Sequence of chain 2.B:
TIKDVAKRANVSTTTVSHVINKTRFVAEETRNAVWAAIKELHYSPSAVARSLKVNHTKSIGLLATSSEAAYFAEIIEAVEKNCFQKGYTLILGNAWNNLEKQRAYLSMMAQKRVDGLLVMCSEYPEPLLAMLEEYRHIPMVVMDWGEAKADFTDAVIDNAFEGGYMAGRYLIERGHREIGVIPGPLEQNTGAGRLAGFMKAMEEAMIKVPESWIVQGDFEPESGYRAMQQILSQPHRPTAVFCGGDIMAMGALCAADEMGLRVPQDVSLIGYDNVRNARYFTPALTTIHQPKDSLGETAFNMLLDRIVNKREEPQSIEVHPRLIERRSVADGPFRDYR

A small-molecule ligand and the protein it binds are described below.
Small molecule (SMILES): O=c1[nH]cnc2nc[nH]c12

Binding-site contacts:
Ligand atom N1 contacts residue PHE220 of chain 2.B at 3.4 Å.
Ligand atom C5 contacts residue PHE220 of chain 2.B at 3.4 Å (hydrophobic).
Ligand atom N1 contacts residue PHE73 of chain 2.B at 3.7 Å.
Ligand atom N3 contacts residue ASP274 of chain 2.B at 3.8 Å.
Ligand atom N7 contacts residue PHE220 of chain 2.B at 3.4 Å.
Ligand atom N3 contacts residue TYR72 of chain 2.B at 3.3 Å.
Ligand atom C6 contacts residue THR191 of chain 2.B at 4.3 Å.
Ligand atom N9 contacts residue ARG195 of chain 2.B at 3.8 Å.
Ligand atom N7 contacts residue GLN189 of chain 2.B at 4.4 Å.
Ligand atom N7 contacts residue THR191 of chain 2.B at 2.8 Å (h-bond).
Ligand atom O6 contacts residue THR191 of chain 2.B at 4.1 Å.
Ligand atom C8 contacts residue THR191 of chain 2.B at 3.5 Å.
Ligand atom N9 contacts residue PHE220 of chain 2.B at 3.5 Å.
Ligand atom N9 contacts residue TYR72 of chain 2.B at 3.2 Å.
Ligand atom O6 contacts residue PHE73 of chain 2.B at 3.5 Å.
Ligand atom C4 contacts residue TYR72 of chain 2.B at 3.1 Å (hydrophobic).
Ligand atom C6 contacts residue GLN189 of chain 2.B at 3.8 Å.
Ligand atom C8 contacts residue ARG195 of chain 2.B at 3.4 Å.
Ligand atom C6 contacts residue PHE220 of chain 2.B at 3.4 Å (hydrophobic).
Ligand atom C2 contacts residue PHE220 of chain 2.B at 3.4 Å (hydrophobic).
Ligand atom C8 contacts residue ASP274 of chain 2.B at 3.6 Å.
Ligand atom C2 contacts residue PHE73 of chain 2.B at 4.4 Å (hydrophobic).
Ligand atom C5 contacts residue TYR72 of chain 2.B at 3.2 Å (hydrophobic).
Ligand atom C5 contacts residue GLN189 of chain 2.B at 4.5 Å.
Ligand atom C6 contacts residue PHE73 of chain 2.B at 3.7 Å (hydrophobic).
Ligand atom C8 contacts residue PHE220 of chain 2.B at 3.6 Å (hydrophobic).
Ligand atom C2 contacts residue TYR72 of chain 2.B at 4.0 Å (hydrophobic).
Ligand atom C6 contacts residue TYR72 of chain 2.B at 3.9 Å (hydrophobic).
Ligand atom C8 contacts residue TYR72 of chain 2.B at 3.2 Å (hydrophobic).
Ligand atom O6 contacts residue PHE220 of chain 2.B at 3.5 Å.
Ligand atom O6 contacts residue GLN189 of chain 2.B at 2.8 Å (h-bond).
Ligand atom O6 contacts residue SER123 of chain 2.B at 4.1 Å.
Ligand atom N1 contacts residue TYR72 of chain 2.B at 4.2 Å.
Ligand atom C4 contacts residue PHE220 of chain 2.B at 3.3 Å (hydrophobic).
Ligand atom N9 contacts residue ASP274 of chain 2.B at 2.6 Å (salt-bridge).
Ligand atom N3 contacts residue PHE220 of chain 2.B at 3.4 Å.
Ligand atom N7 contacts residue ARG195 of chain 2.B at 4.4 Å.
Ligand atom C4 contacts residue ASP274 of chain 2.B at 3.6 Å.
Ligand atom C5 contacts residue THR191 of chain 2.B at 3.8 Å.
Ligand atom N7 contacts residue TYR72 of chain 2.B at 3.2 Å.